Binding-site contacts:
Ligand atom O1G contacts residue THR43 of chain 1.G at 2.8 Å (h-bond).
Ligand atom O3' contacts residue TYR40 of chain 1.G at 3.5 Å (h-bond).
Ligand atom O2B contacts residue MG1 of chain 1.P at 2.1 Å.
Ligand atom O6 contacts residue LYS153 of chain 1.G at 3.5 Å (salt-bridge).
Ligand atom O2G contacts residue LYS24 of chain 1.G at 2.7 Å (salt-bridge).
Ligand atom O4' contacts residue LYS124 of chain 1.G at 3.0 Å (salt-bridge).
Ligand atom N3B contacts residue GLY21 of chain 1.G at 3.1 Å (h-bond).
Ligand atom N7 contacts residue ASN123 of chain 1.G at 3.1 Å (h-bond).
Ligand atom O1B contacts residue LYS24 of chain 1.G at 2.8 Å (salt-bridge).
Ligand atom O1G contacts residue MG1 of chain 1.P at 2.1 Å.
Ligand atom N1 contacts residue ASP126 of chain 1.G at 3.0 Å (salt-bridge).
Ligand atom O3G contacts residue ALA42 of chain 1.G at 3.5 Å.
Ligand atom C2' contacts residue THR26 of chain 1.G at 3.5 Å.
Ligand atom O1B contacts residue THR22 of chain 1.G at 3.3 Å (h-bond).
Ligand atom C2' contacts residue GLU37 of chain 1.G at 3.5 Å.
Ligand atom N2 contacts residue ASP126 of chain 1.G at 3.1 Å (salt-bridge).
Ligand atom O5' contacts residue GLY23 of chain 1.G at 3.6 Å.
Ligand atom O6 contacts residue ASN123 of chain 1.G at 3.1 Å (h-bond).
Ligand atom O1A contacts residue THR25 of chain 1.G at 3.1 Å (h-bond).
Ligand atom PB contacts residue LYS24 of chain 1.G at 3.6 Å.
Ligand atom C8 contacts residue GLY23 of chain 1.G at 3.6 Å.
Ligand atom O6 contacts residue ALA152 of chain 1.G at 2.9 Å (h-bond).
Ligand atom C5' contacts residue TYR40 of chain 1.G at 3.4 Å (hydrophobic).
Ligand atom PG contacts residue MG1 of chain 1.P at 3.3 Å.
Ligand atom O2B contacts residue THR25 of chain 1.G at 2.9 Å (h-bond).
Ligand atom O3' contacts residue LYS39 of chain 1.G at 3.5 Å.
Ligand atom O2G contacts residue GLY69 of chain 1.G at 2.8 Å (h-bond).
Ligand atom O1A contacts residue THR26 of chain 1.G at 2.8 Å (h-bond).
Ligand atom O5' contacts residue THR26 of chain 1.G at 3.4 Å (h-bond).
Ligand atom O1B contacts residue GLY23 of chain 1.G at 3.1 Å (h-bond).
Ligand atom O3' contacts residue LYS38 of chain 1.G at 2.7 Å (salt-bridge).
Ligand atom O3A contacts residue GLY23 of chain 1.G at 3.3 Å (h-bond).
Ligand atom PB contacts residue MG1 of chain 1.P at 3.3 Å.
Ligand atom O1A contacts residue GLY23 of chain 1.G at 3.5 Å.
Ligand atom O2' contacts residue LYS38 of chain 1.G at 3.4 Å.
Ligand atom O2G contacts residue GLY20 of chain 1.G at 3.4 Å.
Ligand atom N3B contacts residue MG1 of chain 1.P at 3.5 Å.
Ligand atom O1B contacts residue GLY21 of chain 1.G at 3.5 Å (h-bond).
Ligand atom O6 contacts residue LYS124 of chain 1.G at 3.5 Å.
Ligand atom O2' contacts residue GLU37 of chain 1.G at 2.7 Å (salt-bridge).

Sequence of chain 1.G:
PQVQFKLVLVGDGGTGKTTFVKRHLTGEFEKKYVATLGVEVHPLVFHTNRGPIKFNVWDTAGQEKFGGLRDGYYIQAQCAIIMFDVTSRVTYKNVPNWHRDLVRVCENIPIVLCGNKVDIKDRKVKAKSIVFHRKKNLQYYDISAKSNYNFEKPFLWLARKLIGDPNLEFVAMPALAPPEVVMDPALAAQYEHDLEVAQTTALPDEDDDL

The protein below binds the small molecule below.
Small molecule (SMILES): Nc1nc2c(ncn2[C@@H]2O[C@H](CO[P](=O)(O)O[P](=O)(O)NP(=O)(O)O)[C@@H](O)[C@H]2O)c(=O)[nH]1